Binding-site contacts:
Ligand atom C5 contacts residue LEU90 of chain 1.A at 4.3 Å (hydrophobic).
Ligand atom C11 contacts residue TRP65 of chain 1.A at 3.7 Å (hydrophobic).
Ligand atom C11 contacts residue LEU90 of chain 1.A at 4.4 Å (hydrophobic).
Ligand atom C9 contacts residue GLU97 of chain 1.A at 4.2 Å.
Ligand atom CL contacts residue MET59 of chain 1.A at 3.6 Å.
Ligand atom N3 contacts residue TRP65 of chain 1.A at 3.8 Å.
Ligand atom CL contacts residue ILE56 of chain 1.A at 4.2 Å.
Ligand atom C2 contacts residue TRP65 of chain 1.A at 3.6 Å (hydrophobic).
Ligand atom C6 contacts residue ARG60 of chain 1.A at 4.4 Å.
Ligand atom C8 contacts residue LEU90 of chain 1.A at 3.6 Å (hydrophobic).
Ligand atom C5 contacts residue GLN94 of chain 1.A at 3.3 Å.
Ligand atom C7 contacts residue ARG60 of chain 1.A at 4.4 Å.
Ligand atom C8 contacts residue GLU97 of chain 1.A at 4.3 Å.
Ligand atom C8 contacts residue LEU93 of chain 1.A at 4.0 Å (hydrophobic).
Ligand atom C10 contacts residue ARG60 of chain 1.A at 3.4 Å.
Ligand atom N3 contacts residue LEU90 of chain 1.A at 3.8 Å.
Ligand atom C6 contacts residue GLN94 of chain 1.A at 4.5 Å.
Ligand atom CL contacts residue GLU97 of chain 1.A at 3.8 Å.
Ligand atom C7 contacts residue GLN94 of chain 1.A at 3.6 Å.
Ligand atom CL contacts residue LEU93 of chain 1.A at 4.2 Å.
Ligand atom C8 contacts residue ARG60 of chain 1.A at 4.2 Å.
Ligand atom C10 contacts residue TRP65 of chain 1.A at 4.1 Å (hydrophobic).
Ligand atom C9 contacts residue MET59 of chain 1.A at 4.2 Å (hydrophobic).
Ligand atom C4 contacts residue LEU90 of chain 1.A at 4.2 Å (hydrophobic).
Ligand atom C10 contacts residue MET59 of chain 1.A at 4.2 Å (hydrophobic).
Ligand atom C7 contacts residue LEU90 of chain 1.A at 3.5 Å (hydrophobic).
Ligand atom C11 contacts residue ARG60 of chain 1.A at 3.5 Å.
Ligand atom CL contacts residue ARG60 of chain 1.A at 3.9 Å.
Ligand atom N1 contacts residue LEU90 of chain 1.A at 3.9 Å.
Ligand atom N1 contacts residue GLN94 of chain 1.A at 4.3 Å.
Ligand atom C6 contacts residue LEU90 of chain 1.A at 3.7 Å (hydrophobic).
Ligand atom C2 contacts residue LEU90 of chain 1.A at 3.8 Å (hydrophobic).
Ligand atom C9 contacts residue ARG60 of chain 1.A at 3.8 Å.
Ligand atom C8 contacts residue GLN94 of chain 1.A at 3.7 Å.
Ligand atom C4 contacts residue GLN94 of chain 1.A at 4.3 Å.

A small-molecule ligand and the protein it binds are described below.
Small molecule (SMILES): Clc1ccc(-n2ccnc2)cc1

Sequence of chain 1.A:
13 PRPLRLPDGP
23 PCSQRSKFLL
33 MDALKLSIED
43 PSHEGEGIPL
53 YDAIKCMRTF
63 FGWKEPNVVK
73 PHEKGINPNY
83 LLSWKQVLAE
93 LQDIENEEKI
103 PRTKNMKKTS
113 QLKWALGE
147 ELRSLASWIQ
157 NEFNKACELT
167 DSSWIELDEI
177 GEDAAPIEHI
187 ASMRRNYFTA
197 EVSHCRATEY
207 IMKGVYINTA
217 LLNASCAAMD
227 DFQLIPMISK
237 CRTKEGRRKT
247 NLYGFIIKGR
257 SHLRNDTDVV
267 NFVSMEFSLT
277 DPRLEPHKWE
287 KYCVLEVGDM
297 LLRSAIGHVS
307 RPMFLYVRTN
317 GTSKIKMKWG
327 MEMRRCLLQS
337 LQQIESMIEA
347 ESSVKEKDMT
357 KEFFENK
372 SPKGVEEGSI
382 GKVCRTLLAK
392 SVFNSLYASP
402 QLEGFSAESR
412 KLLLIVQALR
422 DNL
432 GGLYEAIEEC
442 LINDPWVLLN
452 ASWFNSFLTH